Sequence of chain 1.A:
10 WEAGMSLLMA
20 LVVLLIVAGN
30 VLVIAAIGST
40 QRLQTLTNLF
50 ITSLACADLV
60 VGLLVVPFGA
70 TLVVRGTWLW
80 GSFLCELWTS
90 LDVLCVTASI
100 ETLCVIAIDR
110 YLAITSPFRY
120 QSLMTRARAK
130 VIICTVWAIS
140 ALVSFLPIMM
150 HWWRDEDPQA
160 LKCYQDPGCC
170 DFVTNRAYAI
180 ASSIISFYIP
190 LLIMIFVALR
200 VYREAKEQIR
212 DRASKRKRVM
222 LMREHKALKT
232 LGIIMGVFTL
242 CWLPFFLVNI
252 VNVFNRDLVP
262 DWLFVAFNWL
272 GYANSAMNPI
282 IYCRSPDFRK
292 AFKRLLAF

The protein below binds the small molecule below.
Small molecule (SMILES): CC(C)(C)NC[C@H](O)COc1cccc2c1CC(C#N)=N2

Binding-site contacts:
Ligand atom C10 contacts residue ASN269 of chain 1.A at 3.5 Å.
Ligand atom C2 contacts residue PHE171 of chain 1.A at 3.7 Å (hydrophobic).
Ligand atom N2 contacts residue ASP91 of chain 1.A at 3.1 Å (salt-bridge).
Ligand atom C8 contacts residue PHE247 of chain 1.A at 3.8 Å (hydrophobic).
Ligand atom C15 contacts residue ASP91 of chain 1.A at 3.0 Å.
Ligand atom C12 contacts residue ASN269 of chain 1.A at 3.8 Å.
Ligand atom N2 contacts residue ASN269 of chain 1.A at 2.8 Å (h-bond).
Ligand atom C13 contacts residue ASN269 of chain 1.A at 3.8 Å.
Ligand atom C10 contacts residue PHE246 of chain 1.A at 3.8 Å (hydrophobic).
Ligand atom C7 contacts residue SER185 of chain 1.A at 3.9 Å.
Ligand atom N3 contacts residue PHE171 of chain 1.A at 3.8 Å.
Ligand atom C11 contacts residue ASN269 of chain 1.A at 3.8 Å.
Ligand atom C13 contacts residue TRP87 of chain 1.A at 3.5 Å (hydrophobic).
Ligand atom C14 contacts residue PHE171 of chain 1.A at 3.5 Å (hydrophobic).
Ligand atom C12 contacts residue ASP91 of chain 1.A at 3.5 Å.
Ligand atom C11 contacts residue ASP91 of chain 1.A at 3.4 Å.
Ligand atom C16 contacts residue PHE171 of chain 1.A at 3.6 Å (hydrophobic).
Ligand atom C2 contacts residue ASN250 of chain 1.A at 3.8 Å.
Ligand atom N3 contacts residue ALA178 of chain 1.A at 3.2 Å.
Ligand atom C7 contacts residue VAL92 of chain 1.A at 3.7 Å (hydrophobic).
Ligand atom C1 contacts residue ASN250 of chain 1.A at 3.7 Å.
Ligand atom O2 contacts residue ASN269 of chain 1.A at 3.0 Å (h-bond).
Ligand atom O2 contacts residue ASP91 of chain 1.A at 2.7 Å (salt-bridge).
Ligand atom C1 contacts residue SER181 of chain 1.A at 3.6 Å.
Ligand atom N1 contacts residue SER181 of chain 1.A at 3.2 Å (h-bond).
Ligand atom N3 contacts residue SER181 of chain 1.A at 3.4 Å (h-bond).
Ligand atom N3 contacts residue THR173 of chain 1.A at 3.7 Å.
Ligand atom O1 contacts residue PHE246 of chain 1.A at 3.6 Å.
Ligand atom N1 contacts residue SER182 of chain 1.A at 3.9 Å.
Ligand atom C5 contacts residue PHE247 of chain 1.A at 3.5 Å (hydrophobic).
Ligand atom O2 contacts residue TRP243 of chain 1.A at 3.6 Å.
Ligand atom C1 contacts residue PHE171 of chain 1.A at 3.9 Å (hydrophobic).
Ligand atom C10 contacts residue ASP91 of chain 1.A at 3.8 Å.
Ligand atom C16 contacts residue ASN250 of chain 1.A at 3.6 Å.
Ligand atom C6 contacts residue VAL92 of chain 1.A at 3.4 Å (hydrophobic).
Ligand atom N3 contacts residue TYR177 of chain 1.A at 3.7 Å.
Ligand atom C7 contacts residue PHE247 of chain 1.A at 3.6 Å (hydrophobic).
Ligand atom C6 contacts residue PHE247 of chain 1.A at 3.5 Å (hydrophobic).
Ligand atom C5 contacts residue VAL92 of chain 1.A at 3.8 Å (hydrophobic).
Ligand atom C16 contacts residue SER181 of chain 1.A at 3.2 Å.